The small molecule below binds the protein below.
Small molecule (SMILES): NCCc1ccc(O)c(O)c1

Binding-site contacts:
Ligand atom C3 contacts residue ALA329 of chain 1.A at 3.7 Å (hydrophobic).
Ligand atom C2 contacts residue HEM1 of chain 1.C at 3.9 Å.
Ligand atom O2 contacts residue ALA329 of chain 1.A at 3.7 Å.
Ligand atom C4 contacts residue ALA331 of chain 1.A at 3.8 Å (hydrophobic).
Ligand atom C7 contacts residue HEM1 of chain 1.C at 4.2 Å.
Ligand atom O2 contacts residue LEU438 of chain 1.A at 4.1 Å.
Ligand atom C8 contacts residue ALA329 of chain 1.A at 4.0 Å (hydrophobic).
Ligand atom C8 contacts residue ALA265 of chain 1.A at 3.3 Å (hydrophobic).
Ligand atom C5 contacts residue THR439 of chain 1.A at 4.2 Å.
Ligand atom C4 contacts residue LEU438 of chain 1.A at 4.1 Å (hydrophobic).
Ligand atom C3 contacts residue ALA331 of chain 1.A at 3.6 Å (hydrophobic).
Ligand atom O1 contacts residue HEM1 of chain 1.C at 3.6 Å.
Ligand atom C6 contacts residue THR439 of chain 1.A at 3.9 Å.
Ligand atom N1 contacts residue ALA265 of chain 1.A at 3.2 Å (h-bond).
Ligand atom O1 contacts residue ALA331 of chain 1.A at 2.6 Å (h-bond).
Ligand atom O1 contacts residue ALA329 of chain 1.A at 4.2 Å.
Ligand atom N1 contacts residue CYS401 of chain 1.A at 4.3 Å.
Ligand atom O2 contacts residue ALA331 of chain 1.A at 3.0 Å (h-bond).
Ligand atom C3 contacts residue PHE88 of chain 1.A at 4.2 Å (hydrophobic).
Ligand atom C7 contacts residue ALA265 of chain 1.A at 3.5 Å (hydrophobic).
Ligand atom C5 contacts residue ALA329 of chain 1.A at 3.6 Å (hydrophobic).
Ligand atom C6 contacts residue ALA329 of chain 1.A at 3.7 Å (hydrophobic).
Ligand atom O2 contacts residue PRO330 of chain 1.A at 3.6 Å (h-bond).
Ligand atom C4 contacts residue ALA329 of chain 1.A at 3.7 Å (hydrophobic).
Ligand atom C3 contacts residue HEM1 of chain 1.C at 4.2 Å.
Ligand atom C2 contacts residue PHE88 of chain 1.A at 3.4 Å (hydrophobic).
Ligand atom C4 contacts residue ALA75 of chain 1.A at 3.8 Å (hydrophobic).
Ligand atom C2 contacts residue ALA329 of chain 1.A at 3.7 Å (hydrophobic).
Ligand atom C4 contacts residue PRO330 of chain 1.A at 4.1 Å (hydrophobic).
Ligand atom C1 contacts residue ALA329 of chain 1.A at 3.7 Å (hydrophobic).
Ligand atom C7 contacts residue PHE88 of chain 1.A at 3.7 Å (hydrophobic).
Ligand atom C8 contacts residue HEM1 of chain 1.C at 3.1 Å.
Ligand atom C5 contacts residue LEU438 of chain 1.A at 3.2 Å (hydrophobic).
Ligand atom C5 contacts residue ALA75 of chain 1.A at 4.1 Å (hydrophobic).
Ligand atom N1 contacts residue HEM1 of chain 1.C at 2.1 Å.
Ligand atom C6 contacts residue LEU438 of chain 1.A at 3.7 Å (hydrophobic).
Ligand atom C1 contacts residue PHE88 of chain 1.A at 3.7 Å (hydrophobic).
Ligand atom C3 contacts residue ALA75 of chain 1.A at 4.1 Å (hydrophobic).
Ligand atom O2 contacts residue ALA75 of chain 1.A at 3.9 Å.
Ligand atom O1 contacts residue PHE332 of chain 1.A at 4.0 Å.

Sequence of chain 1.A:
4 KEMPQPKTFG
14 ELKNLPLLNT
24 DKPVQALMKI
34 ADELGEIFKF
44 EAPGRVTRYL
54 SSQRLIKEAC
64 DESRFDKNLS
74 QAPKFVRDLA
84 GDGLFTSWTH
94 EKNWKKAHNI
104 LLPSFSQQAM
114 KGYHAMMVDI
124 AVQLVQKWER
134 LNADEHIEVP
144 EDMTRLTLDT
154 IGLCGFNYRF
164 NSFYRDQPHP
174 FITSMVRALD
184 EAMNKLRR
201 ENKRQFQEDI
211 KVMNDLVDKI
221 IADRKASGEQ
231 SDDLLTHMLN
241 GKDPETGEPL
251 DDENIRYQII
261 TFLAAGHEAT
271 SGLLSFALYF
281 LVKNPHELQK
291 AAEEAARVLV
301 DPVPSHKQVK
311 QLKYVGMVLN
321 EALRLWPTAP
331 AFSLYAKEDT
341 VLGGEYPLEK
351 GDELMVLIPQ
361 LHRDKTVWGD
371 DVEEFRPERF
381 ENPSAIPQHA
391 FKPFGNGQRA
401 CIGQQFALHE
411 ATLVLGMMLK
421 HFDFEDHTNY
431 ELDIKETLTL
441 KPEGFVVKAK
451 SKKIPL